Binding-site contacts:
Ligand atom C4 contacts residue MET404 of chain 1.F at 4.5 Å (hydrophobic).
Ligand atom C1 contacts residue LEU235 of chain 1.F at 4.2 Å (hydrophobic).
Ligand atom OH contacts residue SER201 of chain 1.F at 3.0 Å (h-bond).
Ligand atom C1 contacts residue LEU298 of chain 1.F at 3.7 Å (hydrophobic).
Ligand atom C7 contacts residue GLY123 of chain 1.F at 4.5 Å.
Ligand atom C2 contacts residue MET343 of chain 1.F at 4.3 Å (hydrophobic).
Ligand atom O11 contacts residue GLY122 of chain 1.F at 2.5 Å (h-bond).
Ligand atom OH contacts residue GLY123 of chain 1.F at 3.3 Å (h-bond).
Ligand atom C7 contacts residue GLU200 of chain 1.F at 4.0 Å.
Ligand atom C7 contacts residue HIS447 of chain 1.F at 3.2 Å.
Ligand atom C4 contacts residue ILE339 of chain 1.F at 4.0 Å (hydrophobic).
Ligand atom O11 contacts residue SER201 of chain 1.F at 2.5 Å (h-bond).
Ligand atom C7 contacts residue GLY122 of chain 1.F at 4.1 Å.
Ligand atom P1 contacts residue GLY122 of chain 1.F at 3.9 Å.
Ligand atom P1 contacts residue ALA202 of chain 1.F at 3.7 Å.
Ligand atom C1 contacts residue GLY123 of chain 1.F at 4.4 Å.
Ligand atom C4 contacts residue HIS447 of chain 1.F at 4.4 Å.
Ligand atom C5 contacts residue SER201 of chain 1.F at 3.5 Å.
Ligand atom C1 contacts residue VAL234 of chain 1.F at 3.7 Å (hydrophobic).
Ligand atom C2 contacts residue ILE339 of chain 1.F at 3.7 Å (hydrophobic).
Ligand atom C2 contacts residue MET404 of chain 1.F at 3.6 Å (hydrophobic).
Ligand atom C7 contacts residue SER201 of chain 1.F at 2.8 Å.
Ligand atom O11 contacts residue GLU200 of chain 1.F at 4.5 Å.
Ligand atom P1 contacts residue HIS447 of chain 1.F at 3.9 Å.
Ligand atom C4 contacts residue PHE405 of chain 1.F at 3.7 Å (hydrophobic).
Ligand atom OH contacts residue GLY122 of chain 1.F at 4.3 Å.
Ligand atom O11 contacts residue GLY121 of chain 1.F at 3.5 Å.
Ligand atom C5 contacts residue ILE339 of chain 1.F at 4.1 Å (hydrophobic).
Ligand atom C4 contacts residue SER201 of chain 1.F at 3.1 Å.
Ligand atom O11 contacts residue GLY123 of chain 1.F at 2.6 Å (h-bond).
Ligand atom P1 contacts residue GLY123 of chain 1.F at 3.5 Å.
Ligand atom P1 contacts residue SER201 of chain 1.F at 1.8 Å.
Ligand atom C3 contacts residue LEU284 of chain 1.F at 3.5 Å (hydrophobic).
Ligand atom O11 contacts residue ALA202 of chain 1.F at 3.0 Å (h-bond).

Sequence of chain 1.F:
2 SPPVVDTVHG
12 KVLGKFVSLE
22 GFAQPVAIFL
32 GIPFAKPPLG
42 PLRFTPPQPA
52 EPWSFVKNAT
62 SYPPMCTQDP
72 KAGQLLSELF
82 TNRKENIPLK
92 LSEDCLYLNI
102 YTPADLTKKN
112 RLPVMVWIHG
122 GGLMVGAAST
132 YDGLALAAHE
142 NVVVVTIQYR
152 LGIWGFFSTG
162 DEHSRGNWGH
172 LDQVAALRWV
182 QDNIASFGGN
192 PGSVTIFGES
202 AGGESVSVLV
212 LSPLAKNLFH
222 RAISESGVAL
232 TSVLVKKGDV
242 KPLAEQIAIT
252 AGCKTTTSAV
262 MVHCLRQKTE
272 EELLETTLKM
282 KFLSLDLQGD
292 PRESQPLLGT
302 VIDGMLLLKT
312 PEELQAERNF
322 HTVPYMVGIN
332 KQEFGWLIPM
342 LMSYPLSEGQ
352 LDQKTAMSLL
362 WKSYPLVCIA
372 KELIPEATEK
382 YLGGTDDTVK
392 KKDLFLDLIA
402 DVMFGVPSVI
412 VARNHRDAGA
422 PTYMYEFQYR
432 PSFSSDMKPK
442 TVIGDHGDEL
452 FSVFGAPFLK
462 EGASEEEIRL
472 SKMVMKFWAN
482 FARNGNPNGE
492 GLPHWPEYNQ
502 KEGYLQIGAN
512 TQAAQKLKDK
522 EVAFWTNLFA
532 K

This protein binds this small molecule.
Small molecule (SMILES): C[C@@H](O[PH](C)=O)C(C)(C)C